Binding-site contacts:
Ligand atom C27 contacts residue ASP144 of chain 1.B at 3.0 Å.
Ligand atom O5 contacts residue LEU147 of chain 1.B at 3.8 Å.
Ligand atom N1 contacts residue VAL94 of chain 1.B at 3.8 Å.
Ligand atom C9 contacts residue VAL78 of chain 1.B at 3.8 Å (hydrophobic).
Ligand atom C17 contacts residue VAL31 of chain 1.B at 3.8 Å (hydrophobic).
Ligand atom O5 contacts residue LEU97 of chain 1.B at 2.8 Å (h-bond).
Ligand atom C8 contacts residue ALA44 of chain 1.B at 3.6 Å (hydrophobic).
Ligand atom C15 contacts residue ASP158 of chain 1.B at 3.8 Å.
Ligand atom N1 contacts residue ALA44 of chain 1.B at 3.4 Å.
Ligand atom N1 contacts residue LEU147 of chain 1.B at 3.8 Å.
Ligand atom N1 contacts residue VAL78 of chain 1.B at 3.7 Å.
Ligand atom C1 contacts residue ILE23 of chain 1.B at 3.6 Å (hydrophobic).
Ligand atom C9 contacts residue VAL94 of chain 1.B at 3.6 Å (hydrophobic).
Ligand atom C6 contacts residue LEU147 of chain 1.B at 3.6 Å (hydrophobic).
Ligand atom C10 contacts residue LEU147 of chain 1.B at 3.7 Å (hydrophobic).
Ligand atom N1 contacts residue ASP95 of chain 1.B at 2.9 Å (salt-bridge).
Ligand atom C28 contacts residue ASP101 of chain 1.B at 3.7 Å.
Ligand atom C5 contacts residue ILE23 of chain 1.B at 3.4 Å (hydrophobic).
Ligand atom C4 contacts residue LEU97 of chain 1.B at 3.4 Å (hydrophobic).
Ligand atom O5 contacts residue LEU96 of chain 1.B at 3.6 Å.
Ligand atom O6 contacts residue ASP144 of chain 1.B at 3.4 Å (salt-bridge).
Ligand atom C28 contacts residue ARG298 of chain 1.B at 3.6 Å.
Ligand atom C8 contacts residue ASP95 of chain 1.B at 3.8 Å.
Ligand atom C6 contacts residue ILE23 of chain 1.B at 3.8 Å (hydrophobic).
Ligand atom C26 contacts residue LYS25 of chain 1.B at 3.6 Å.
Ligand atom O5 contacts residue ASP95 of chain 1.B at 3.8 Å.
Ligand atom C7 contacts residue LEU147 of chain 1.B at 3.3 Å (hydrophobic).
Ligand atom O4 contacts residue GLY24 of chain 1.B at 3.4 Å.
Ligand atom C27 contacts residue THR157 of chain 1.B at 3.8 Å.
Ligand atom C25 contacts residue ILE23 of chain 1.B at 3.5 Å (hydrophobic).
Ligand atom C15 contacts residue LYS46 of chain 1.B at 3.6 Å.
Ligand atom C14 contacts residue LYS46 of chain 1.B at 3.5 Å.
Ligand atom C4 contacts residue ILE23 of chain 1.B at 3.6 Å (hydrophobic).
Ligand atom N4 contacts residue ASP144 of chain 1.B at 3.3 Å (salt-bridge).
Ligand atom C3 contacts residue LEU299 of chain 1.B at 3.8 Å (hydrophobic).
Ligand atom C27 contacts residue ASN145 of chain 1.B at 3.4 Å.
Ligand atom C8 contacts residue LEU147 of chain 1.B at 3.3 Å (hydrophobic).
Ligand atom C3 contacts residue GLY100 of chain 1.B at 3.7 Å.
Ligand atom C3 contacts residue LEU97 of chain 1.B at 3.6 Å (hydrophobic).
Ligand atom C13 contacts residue THR157 of chain 1.B at 3.7 Å.

Sequence of chain 1.B:
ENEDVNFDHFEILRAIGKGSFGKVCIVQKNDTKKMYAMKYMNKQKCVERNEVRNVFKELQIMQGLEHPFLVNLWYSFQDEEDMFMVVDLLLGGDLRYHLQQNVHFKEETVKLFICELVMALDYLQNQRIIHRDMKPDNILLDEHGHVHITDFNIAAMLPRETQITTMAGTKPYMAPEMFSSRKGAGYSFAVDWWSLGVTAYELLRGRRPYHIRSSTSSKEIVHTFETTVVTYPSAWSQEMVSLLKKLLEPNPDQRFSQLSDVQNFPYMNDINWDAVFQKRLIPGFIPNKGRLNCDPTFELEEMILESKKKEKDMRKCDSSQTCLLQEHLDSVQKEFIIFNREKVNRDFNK

The small molecule below binds the protein below.
Small molecule (SMILES): CN[C@@H]1C[C@H]2O[C@@](C)([C@@H]1OC)n1c3ccccc3c3c4c(c5c6ccccc6n2c5c31)C(=O)NC4